Binding-site contacts:
Ligand atom N2 contacts residue ASN706 of chain 1.A at 2.9 Å (h-bond).
Ligand atom C5 contacts residue ASN706 of chain 1.A at 3.7 Å.
Ligand atom C8 contacts residue SER705 of chain 1.A at 3.3 Å.
Ligand atom C3 contacts residue ASN706 of chain 1.A at 3.8 Å.
Ligand atom C8 contacts residue ASN706 of chain 1.A at 4.3 Å.
Ligand atom C2 contacts residue ASN706 of chain 1.A at 2.4 Å.
Ligand atom O7 contacts residue ASN706 of chain 1.A at 3.1 Å (h-bond).
Ligand atom C7 contacts residue ASN706 of chain 1.A at 3.2 Å.
Ligand atom O5 contacts residue TYR793 of chain 1.D at 4.0 Å.
Ligand atom C1 contacts residue ASN706 of chain 1.A at 1.4 Å.
Ligand atom C4 contacts residue ASN706 of chain 1.A at 4.2 Å.
Ligand atom O5 contacts residue ASN706 of chain 1.A at 2.4 Å (h-bond).
Ligand atom C6 contacts residue TYR793 of chain 1.D at 3.6 Å (hydrophobic).
Ligand atom C5 contacts residue TYR793 of chain 1.D at 3.8 Å (hydrophobic).
Ligand atom C7 contacts residue SER705 of chain 1.A at 4.2 Å.

Sequence of chain 1.A:
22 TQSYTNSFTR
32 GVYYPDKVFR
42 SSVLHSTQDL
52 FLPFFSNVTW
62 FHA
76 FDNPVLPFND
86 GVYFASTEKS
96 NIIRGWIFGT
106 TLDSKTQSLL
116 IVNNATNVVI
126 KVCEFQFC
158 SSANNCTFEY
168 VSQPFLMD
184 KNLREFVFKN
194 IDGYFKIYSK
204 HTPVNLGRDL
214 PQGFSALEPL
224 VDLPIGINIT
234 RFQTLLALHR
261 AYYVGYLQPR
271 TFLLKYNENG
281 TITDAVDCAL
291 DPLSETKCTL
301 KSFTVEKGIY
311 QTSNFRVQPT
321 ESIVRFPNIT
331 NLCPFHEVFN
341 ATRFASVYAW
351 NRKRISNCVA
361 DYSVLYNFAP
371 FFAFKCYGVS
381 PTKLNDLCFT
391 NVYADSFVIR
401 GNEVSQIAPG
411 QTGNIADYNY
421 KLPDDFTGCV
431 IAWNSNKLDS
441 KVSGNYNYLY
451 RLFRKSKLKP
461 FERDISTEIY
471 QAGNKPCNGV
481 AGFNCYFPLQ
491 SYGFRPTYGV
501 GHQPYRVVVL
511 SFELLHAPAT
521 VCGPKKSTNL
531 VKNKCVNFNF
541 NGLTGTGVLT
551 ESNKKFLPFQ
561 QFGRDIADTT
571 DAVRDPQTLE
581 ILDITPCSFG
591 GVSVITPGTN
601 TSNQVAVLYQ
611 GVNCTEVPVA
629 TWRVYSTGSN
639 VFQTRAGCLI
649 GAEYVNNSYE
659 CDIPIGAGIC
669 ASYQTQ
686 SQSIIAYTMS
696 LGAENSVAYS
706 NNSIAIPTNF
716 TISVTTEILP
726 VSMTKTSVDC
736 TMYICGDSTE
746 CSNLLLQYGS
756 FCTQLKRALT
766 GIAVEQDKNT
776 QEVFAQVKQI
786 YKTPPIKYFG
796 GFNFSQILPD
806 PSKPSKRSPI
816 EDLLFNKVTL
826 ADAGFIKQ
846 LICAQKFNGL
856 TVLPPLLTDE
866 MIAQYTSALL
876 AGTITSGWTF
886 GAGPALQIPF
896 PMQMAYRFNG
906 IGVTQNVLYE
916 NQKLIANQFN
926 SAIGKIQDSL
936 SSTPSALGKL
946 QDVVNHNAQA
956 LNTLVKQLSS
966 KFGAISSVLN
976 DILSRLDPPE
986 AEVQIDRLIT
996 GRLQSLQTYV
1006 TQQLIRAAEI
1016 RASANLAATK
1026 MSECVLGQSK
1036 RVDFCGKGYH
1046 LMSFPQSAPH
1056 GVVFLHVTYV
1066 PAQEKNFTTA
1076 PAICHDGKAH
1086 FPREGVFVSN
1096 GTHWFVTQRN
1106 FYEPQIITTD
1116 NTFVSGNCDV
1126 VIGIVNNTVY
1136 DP

A protein and the small-molecule ligand that binds it are described below.
Small molecule (SMILES): CC(=O)N[C@H]1[C@H](O[C@H]2[C@H](O)[C@@H](NC(C)=O)CO[C@@H]2CO)O[C@H](CO)[C@@H](O)[C@@H]1O

Sequence of chain 1.D:
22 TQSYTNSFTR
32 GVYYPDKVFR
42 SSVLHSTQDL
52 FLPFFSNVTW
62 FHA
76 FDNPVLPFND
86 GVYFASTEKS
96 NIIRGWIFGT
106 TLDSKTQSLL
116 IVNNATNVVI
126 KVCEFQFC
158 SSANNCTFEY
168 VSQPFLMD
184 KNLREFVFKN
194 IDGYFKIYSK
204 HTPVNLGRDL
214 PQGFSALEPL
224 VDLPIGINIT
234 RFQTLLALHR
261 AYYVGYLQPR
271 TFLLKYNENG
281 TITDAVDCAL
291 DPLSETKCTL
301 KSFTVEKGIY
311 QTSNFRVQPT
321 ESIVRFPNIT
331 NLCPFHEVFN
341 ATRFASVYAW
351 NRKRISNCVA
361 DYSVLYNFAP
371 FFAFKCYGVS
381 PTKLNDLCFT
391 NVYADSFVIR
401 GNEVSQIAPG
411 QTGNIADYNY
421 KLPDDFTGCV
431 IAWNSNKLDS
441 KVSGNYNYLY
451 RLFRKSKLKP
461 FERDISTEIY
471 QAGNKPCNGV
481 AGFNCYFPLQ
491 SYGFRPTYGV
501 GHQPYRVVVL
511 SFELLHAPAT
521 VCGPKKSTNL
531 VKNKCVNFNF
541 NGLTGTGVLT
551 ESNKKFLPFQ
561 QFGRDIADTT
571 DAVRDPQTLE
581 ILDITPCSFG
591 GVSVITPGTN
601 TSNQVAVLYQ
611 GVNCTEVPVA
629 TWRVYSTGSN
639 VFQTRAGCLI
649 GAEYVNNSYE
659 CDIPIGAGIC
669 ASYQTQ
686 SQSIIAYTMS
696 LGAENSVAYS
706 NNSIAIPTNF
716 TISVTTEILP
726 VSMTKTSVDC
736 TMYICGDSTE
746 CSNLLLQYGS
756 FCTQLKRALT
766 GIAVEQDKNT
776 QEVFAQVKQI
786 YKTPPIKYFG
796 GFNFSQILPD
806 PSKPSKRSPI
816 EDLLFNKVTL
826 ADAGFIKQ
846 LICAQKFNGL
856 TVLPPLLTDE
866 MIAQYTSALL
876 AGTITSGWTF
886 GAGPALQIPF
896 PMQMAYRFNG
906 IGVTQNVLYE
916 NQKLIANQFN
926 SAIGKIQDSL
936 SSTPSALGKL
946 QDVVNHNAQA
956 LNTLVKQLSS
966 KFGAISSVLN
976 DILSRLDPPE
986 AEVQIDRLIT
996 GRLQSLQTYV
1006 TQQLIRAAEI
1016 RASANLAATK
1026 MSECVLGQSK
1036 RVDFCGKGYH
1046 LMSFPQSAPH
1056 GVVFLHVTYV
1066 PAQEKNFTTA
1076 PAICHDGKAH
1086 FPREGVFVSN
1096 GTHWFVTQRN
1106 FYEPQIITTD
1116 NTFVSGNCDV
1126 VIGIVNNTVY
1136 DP